Binding-site contacts:
Ligand atom C2 contacts residue ASN650 of chain 8.A at 2.5 Å.
Ligand atom O3 contacts residue ASN650 of chain 8.A at 3.8 Å.
Ligand atom O7 contacts residue ASP682 of chain 8.A at 4.2 Å.
Ligand atom N2 contacts residue ASN650 of chain 8.A at 3.4 Å (h-bond).
Ligand atom C7 contacts residue ASN650 of chain 8.A at 3.9 Å.
Ligand atom C8 contacts residue ASN650 of chain 8.A at 4.2 Å.
Ligand atom C4 contacts residue ASN650 of chain 8.A at 4.2 Å.
Ligand atom O5 contacts residue TRP627 of chain 8.A at 2.9 Å.
Ligand atom C3 contacts residue ASN650 of chain 8.A at 3.6 Å.
Ligand atom O5 contacts residue ASN650 of chain 8.A at 2.4 Å (h-bond).
Ligand atom C1 contacts residue TRP627 of chain 8.A at 3.3 Å (hydrophobic).
Ligand atom C6 contacts residue TRP627 of chain 8.A at 4.0 Å (hydrophobic).
Ligand atom O7 contacts residue PRO681 of chain 8.A at 4.0 Å.
Ligand atom C1 contacts residue ASN650 of chain 8.A at 1.4 Å.
Ligand atom C5 contacts residue TRP627 of chain 8.A at 3.7 Å (hydrophobic).
Ligand atom C5 contacts residue ASN650 of chain 8.A at 3.6 Å.
Ligand atom O7 contacts residue ASN650 of chain 8.A at 4.5 Å.

Sequence of chain 8.A:
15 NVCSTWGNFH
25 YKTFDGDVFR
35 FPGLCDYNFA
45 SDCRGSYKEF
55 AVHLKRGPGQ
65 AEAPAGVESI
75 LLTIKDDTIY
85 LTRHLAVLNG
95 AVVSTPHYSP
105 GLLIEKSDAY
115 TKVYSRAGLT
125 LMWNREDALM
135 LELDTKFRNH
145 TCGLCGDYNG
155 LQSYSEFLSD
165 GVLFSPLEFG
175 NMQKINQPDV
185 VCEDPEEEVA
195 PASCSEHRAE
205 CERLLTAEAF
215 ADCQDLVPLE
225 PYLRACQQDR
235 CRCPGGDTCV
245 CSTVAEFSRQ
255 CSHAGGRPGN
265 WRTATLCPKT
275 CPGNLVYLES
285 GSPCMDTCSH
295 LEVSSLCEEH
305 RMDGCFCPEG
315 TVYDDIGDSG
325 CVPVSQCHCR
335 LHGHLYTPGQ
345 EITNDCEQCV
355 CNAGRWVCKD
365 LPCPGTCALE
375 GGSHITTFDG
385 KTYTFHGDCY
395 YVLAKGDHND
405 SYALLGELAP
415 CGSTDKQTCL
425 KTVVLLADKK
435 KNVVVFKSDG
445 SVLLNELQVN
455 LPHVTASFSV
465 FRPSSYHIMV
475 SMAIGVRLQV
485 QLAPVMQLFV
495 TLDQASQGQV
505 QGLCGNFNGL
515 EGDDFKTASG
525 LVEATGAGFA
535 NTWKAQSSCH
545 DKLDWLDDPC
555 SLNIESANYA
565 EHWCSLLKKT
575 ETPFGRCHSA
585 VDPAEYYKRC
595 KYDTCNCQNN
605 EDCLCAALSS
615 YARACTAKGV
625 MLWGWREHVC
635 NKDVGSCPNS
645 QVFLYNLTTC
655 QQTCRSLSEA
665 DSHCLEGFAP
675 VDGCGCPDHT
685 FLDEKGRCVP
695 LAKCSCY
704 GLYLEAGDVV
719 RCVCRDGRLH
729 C

This small molecule binds to this protein.
Small molecule (SMILES): CC(=O)N[C@@H]1[C@@H](O)[C@H](O)[C@@H](CO)O[C@H]1O